Sequence of chain 1.B:
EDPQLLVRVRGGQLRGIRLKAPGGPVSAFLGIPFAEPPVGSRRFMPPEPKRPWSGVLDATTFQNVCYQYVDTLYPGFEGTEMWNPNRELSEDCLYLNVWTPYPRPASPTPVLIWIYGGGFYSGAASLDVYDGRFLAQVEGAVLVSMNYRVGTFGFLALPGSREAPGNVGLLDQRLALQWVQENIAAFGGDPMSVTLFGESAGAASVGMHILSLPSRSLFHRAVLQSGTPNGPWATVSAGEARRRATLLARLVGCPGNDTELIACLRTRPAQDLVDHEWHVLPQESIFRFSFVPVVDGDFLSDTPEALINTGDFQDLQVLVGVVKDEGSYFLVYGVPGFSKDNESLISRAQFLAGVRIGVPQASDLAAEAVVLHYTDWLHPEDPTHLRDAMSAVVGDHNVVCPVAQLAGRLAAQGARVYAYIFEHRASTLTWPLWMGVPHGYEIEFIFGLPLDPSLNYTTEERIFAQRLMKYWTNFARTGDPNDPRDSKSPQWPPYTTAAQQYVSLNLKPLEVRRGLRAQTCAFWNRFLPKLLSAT

The protein below binds the small molecule below.
Small molecule (SMILES): CC(=O)N[C@@H]1[C@@H](O)[C@H](O)[C@@H](CO)O[C@H]1O

Binding-site contacts:
Ligand atom O5 contacts residue SER347 of chain 1.B at 3.8 Å.
Ligand atom C8 contacts residue GLY345 of chain 1.B at 4.1 Å.
Ligand atom N2 contacts residue GLY345 of chain 1.B at 3.6 Å (h-bond).
Ligand atom C8 contacts residue SER352 of chain 1.B at 4.0 Å.
Ligand atom C7 contacts residue GLY345 of chain 1.B at 4.3 Å.
Ligand atom C5 contacts residue ASN350 of chain 1.B at 3.7 Å.
Ligand atom C1 contacts residue ASN350 of chain 1.B at 1.5 Å.
Ligand atom C3 contacts residue GLY345 of chain 1.B at 4.4 Å.
Ligand atom C2 contacts residue GLY345 of chain 1.B at 4.4 Å.
Ligand atom C1 contacts residue SER347 of chain 1.B at 3.7 Å.
Ligand atom C8 contacts residue LEU353 of chain 1.B at 3.2 Å (hydrophobic).
Ligand atom C4 contacts residue ASN350 of chain 1.B at 4.3 Å.
Ligand atom C7 contacts residue ASN350 of chain 1.B at 3.6 Å.
Ligand atom N2 contacts residue ASN350 of chain 1.B at 3.0 Å (h-bond).
Ligand atom C2 contacts residue ASN350 of chain 1.B at 2.5 Å.
Ligand atom C8 contacts residue ASN350 of chain 1.B at 4.1 Å.
Ligand atom C3 contacts residue ASN350 of chain 1.B at 3.9 Å.
Ligand atom O3 contacts residue GLY345 of chain 1.B at 4.4 Å.
Ligand atom C5 contacts residue SER347 of chain 1.B at 4.0 Å.
Ligand atom O7 contacts residue ASN350 of chain 1.B at 3.9 Å.
Ligand atom O5 contacts residue ASN350 of chain 1.B at 2.4 Å (h-bond).